Sequence of chain 2.B:
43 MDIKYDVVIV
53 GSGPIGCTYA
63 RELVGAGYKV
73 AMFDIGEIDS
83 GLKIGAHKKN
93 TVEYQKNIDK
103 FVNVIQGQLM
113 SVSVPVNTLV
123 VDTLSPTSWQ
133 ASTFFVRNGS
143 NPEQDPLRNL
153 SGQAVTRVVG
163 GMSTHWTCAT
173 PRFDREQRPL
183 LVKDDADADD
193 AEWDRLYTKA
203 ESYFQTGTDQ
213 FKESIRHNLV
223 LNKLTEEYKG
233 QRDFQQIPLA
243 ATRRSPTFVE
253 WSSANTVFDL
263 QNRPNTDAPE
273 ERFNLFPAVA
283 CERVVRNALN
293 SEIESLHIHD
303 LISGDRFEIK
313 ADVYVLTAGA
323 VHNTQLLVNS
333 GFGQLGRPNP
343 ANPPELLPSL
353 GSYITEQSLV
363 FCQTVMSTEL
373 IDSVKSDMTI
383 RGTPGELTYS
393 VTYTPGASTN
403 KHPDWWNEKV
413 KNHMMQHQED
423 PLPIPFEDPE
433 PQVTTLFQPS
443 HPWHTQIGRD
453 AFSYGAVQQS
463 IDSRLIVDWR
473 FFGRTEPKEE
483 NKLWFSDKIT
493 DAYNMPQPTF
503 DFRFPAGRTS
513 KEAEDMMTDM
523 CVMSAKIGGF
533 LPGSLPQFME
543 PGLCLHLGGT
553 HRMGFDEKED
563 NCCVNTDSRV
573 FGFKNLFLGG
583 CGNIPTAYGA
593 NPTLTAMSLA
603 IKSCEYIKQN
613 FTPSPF

Binding-site contacts:
Ligand atom O6 contacts residue PHE454 of chain 2.B at 3.4 Å.
Ligand atom C3 contacts residue GLN448 of chain 2.B at 3.7 Å.
Ligand atom O2 contacts residue HIS548 of chain 2.B at 2.4 Å (h-bond).
Ligand atom O4 contacts residue ARG472 of chain 2.B at 3.4 Å.
Ligand atom C6 contacts residue ASP452 of chain 2.B at 4.0 Å.
Ligand atom C4 contacts residue THR169 of chain 2.B at 4.0 Å.
Ligand atom O2 contacts residue ASN593 of chain 2.B at 2.8 Å (h-bond).
Ligand atom C2 contacts residue ASN593 of chain 2.B at 3.8 Å.
Ligand atom O4 contacts residue PHE474 of chain 2.B at 4.0 Å.
Ligand atom O1 contacts residue HIS548 of chain 2.B at 3.0 Å (h-bond).
Ligand atom C5 contacts residue PHE474 of chain 2.B at 4.2 Å (hydrophobic).
Ligand atom F3 contacts residue GLN448 of chain 2.B at 3.0 Å.
Ligand atom O4 contacts residue GLN448 of chain 2.B at 3.4 Å (h-bond).
Ligand atom C3 contacts residue FDA1 of chain 2.E at 4.1 Å.
Ligand atom O1 contacts residue LEU547 of chain 2.B at 4.0 Å.
Ligand atom F3 contacts residue FDA1 of chain 2.E at 3.3 Å.
Ligand atom C3 contacts residue PHE474 of chain 2.B at 3.6 Å (hydrophobic).
Ligand atom C3 contacts residue ASN593 of chain 2.B at 3.7 Å.
Ligand atom O1 contacts residue FDA1 of chain 2.E at 3.1 Å.
Ligand atom C6 contacts residue PHE454 of chain 2.B at 3.8 Å (hydrophobic).
Ligand atom C2 contacts residue HIS548 of chain 2.B at 3.3 Å.
Ligand atom C1 contacts residue CYS546 of chain 2.B at 3.1 Å (hydrophobic).
Ligand atom C2 contacts residue FDA1 of chain 2.E at 3.1 Å.
Ligand atom F3 contacts residue THR169 of chain 2.B at 3.5 Å.
Ligand atom C1 contacts residue HIS548 of chain 2.B at 3.2 Å.
Ligand atom C6 contacts residue ARG472 of chain 2.B at 4.1 Å.
Ligand atom C5 contacts residue ASP452 of chain 2.B at 4.2 Å.
Ligand atom O1 contacts residue CYS546 of chain 2.B at 2.6 Å (h-bond).
Ligand atom C1 contacts residue PHE474 of chain 2.B at 4.2 Å (hydrophobic).
Ligand atom C4 contacts residue PHE474 of chain 2.B at 4.2 Å (hydrophobic).
Ligand atom C4 contacts residue ASP452 of chain 2.B at 3.1 Å.
Ligand atom F3 contacts residue ASN593 of chain 2.B at 3.3 Å.
Ligand atom C6 contacts residue TYR456 of chain 2.B at 3.4 Å (hydrophobic).
Ligand atom O6 contacts residue TYR456 of chain 2.B at 2.6 Å (h-bond).
Ligand atom O5 contacts residue CYS546 of chain 2.B at 3.6 Å.
Ligand atom O2 contacts residue FDA1 of chain 2.E at 3.0 Å.
Ligand atom O4 contacts residue ASP452 of chain 2.B at 2.4 Å (salt-bridge).
Ligand atom O5 contacts residue FDA1 of chain 2.E at 3.7 Å.
Ligand atom F3 contacts residue ASP452 of chain 2.B at 3.9 Å.
Ligand atom C1 contacts residue FDA1 of chain 2.E at 3.7 Å.

This protein binds this small molecule.
Small molecule (SMILES): OC[C@H]1O[C@@H](O)[C@H](O)[C@@H](F)[C@@H]1O